Binding-site contacts:
Ligand atom C5 contacts residue GLU22 of chain 1.A at 4.3 Å.
Ligand atom C5 contacts residue GLN25 of chain 1.A at 3.8 Å.
Ligand atom C11 contacts residue GLN25 of chain 1.A at 4.3 Å.
Ligand atom C6 contacts residue GLN25 of chain 1.A at 4.0 Å.
Ligand atom N17 contacts residue GLN25 of chain 1.A at 3.8 Å.
Ligand atom N15 contacts residue GLN25 of chain 1.A at 4.4 Å.
Ligand atom C7 contacts residue GLU22 of chain 1.A at 4.1 Å.
Ligand atom N15 contacts residue THR44 of chain 1.A at 4.3 Å.
Ligand atom C10 contacts residue THR44 of chain 1.A at 4.5 Å.
Ligand atom C7 contacts residue THR44 of chain 1.A at 3.5 Å.
Ligand atom C9 contacts residue THR44 of chain 1.A at 3.9 Å.
Ligand atom C11 contacts residue GLU22 of chain 1.A at 4.4 Å.
Ligand atom C1 contacts residue THR44 of chain 1.A at 3.7 Å.
Ligand atom C12 contacts residue ARG23 of chain 1.A at 4.3 Å.
Ligand atom N17 contacts residue THR44 of chain 1.A at 4.1 Å.
Ligand atom N16 contacts residue ARG23 of chain 1.A at 4.3 Å.
Ligand atom C11 contacts residue THR44 of chain 1.A at 3.9 Å.
Ligand atom C3 contacts residue THR44 of chain 1.A at 3.8 Å.
Ligand atom C14 contacts residue GLN25 of chain 1.A at 4.3 Å.
Ligand atom C12 contacts residue GLU22 of chain 1.A at 3.8 Å.
Ligand atom C14 contacts residue THR44 of chain 1.A at 3.6 Å.
Ligand atom C12 contacts residue THR44 of chain 1.A at 3.8 Å.
Ligand atom C13 contacts residue THR44 of chain 1.A at 3.6 Å.
Ligand atom N16 contacts residue GLU22 of chain 1.A at 3.6 Å.
Ligand atom C6 contacts residue GLU22 of chain 1.A at 3.7 Å.
Ligand atom C8 contacts residue THR44 of chain 1.A at 4.0 Å.

Sequence of chain 1.A:
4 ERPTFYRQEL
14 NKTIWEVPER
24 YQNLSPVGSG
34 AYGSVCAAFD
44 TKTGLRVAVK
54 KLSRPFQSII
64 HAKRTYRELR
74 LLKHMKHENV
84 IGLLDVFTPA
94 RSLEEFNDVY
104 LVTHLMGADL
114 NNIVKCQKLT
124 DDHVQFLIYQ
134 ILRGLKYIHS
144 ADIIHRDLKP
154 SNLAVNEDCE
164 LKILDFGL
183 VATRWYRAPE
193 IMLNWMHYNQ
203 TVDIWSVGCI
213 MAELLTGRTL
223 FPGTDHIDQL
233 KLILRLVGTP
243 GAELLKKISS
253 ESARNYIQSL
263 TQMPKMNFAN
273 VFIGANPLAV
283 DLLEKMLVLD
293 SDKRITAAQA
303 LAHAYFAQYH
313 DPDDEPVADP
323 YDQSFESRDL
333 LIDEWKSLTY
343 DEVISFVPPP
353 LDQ

A small-molecule ligand and the protein it binds are described below.
Small molecule (SMILES): Fc1ccc(-c2c[nH]nc2-c2ccnc(F)c2)cc1